Binding-site contacts:
Ligand atom N1 contacts residue PHE208 of chain 1.D at 3.7 Å.
Ligand atom C6 contacts residue ASP253 of chain 1.D at 4.0 Å.
Ligand atom C4 contacts residue PHE208 of chain 1.D at 3.9 Å (hydrophobic).
Ligand atom N9 contacts residue ALA109 of chain 1.D at 3.5 Å (h-bond).
Ligand atom N7 contacts residue THR250 of chain 1.D at 3.6 Å (h-bond).
Ligand atom C6 contacts residue VAL225 of chain 1.D at 3.9 Å (hydrophobic).
Ligand atom C6 contacts residue PHE208 of chain 1.D at 3.8 Å (hydrophobic).
Ligand atom N1 contacts residue VAL225 of chain 1.D at 3.6 Å.
Ligand atom C8 contacts residue THR250 of chain 1.D at 3.4 Å.
Ligand atom N3 contacts residue ASN226 of chain 1.D at 3.5 Å.
Ligand atom N3 contacts residue MET227 of chain 1.D at 3.8 Å.
Ligand atom N1 contacts residue ASP253 of chain 1.D at 4.0 Å.
Ligand atom C5 contacts residue ASP251 of chain 1.D at 3.7 Å.
Ligand atom C8 contacts residue CYS110 of chain 1.D at 3.4 Å (hydrophobic).
Ligand atom N3 contacts residue VAL225 of chain 1.D at 3.8 Å.
Ligand atom N7 contacts residue VAL267 of chain 1.D at 3.9 Å.
Ligand atom C2 contacts residue PHE208 of chain 1.D at 4.0 Å (hydrophobic).
Ligand atom N7 contacts residue CYS110 of chain 1.D at 3.3 Å.
Ligand atom N6 contacts residue ASP251 of chain 1.D at 2.9 Å (salt-bridge).
Ligand atom C4 contacts residue VAL225 of chain 1.D at 3.9 Å (hydrophobic).
Ligand atom C8 contacts residue ALA109 of chain 1.D at 3.8 Å (hydrophobic).
Ligand atom N6 contacts residue ASP253 of chain 1.D at 3.0 Å (salt-bridge).
Ligand atom N6 contacts residue VAL262 of chain 1.D at 3.8 Å.
Ligand atom C2 contacts residue ASN226 of chain 1.D at 3.8 Å.
Ligand atom C2 contacts residue VAL225 of chain 1.D at 3.8 Å (hydrophobic).
Ligand atom C4 contacts residue CYS110 of chain 1.D at 4.0 Å (hydrophobic).
Ligand atom N7 contacts residue ASP251 of chain 1.D at 2.6 Å (salt-bridge).
Ligand atom C5 contacts residue GLY111 of chain 1.D at 3.5 Å.
Ligand atom C2 contacts residue MET227 of chain 1.D at 3.8 Å (hydrophobic).
Ligand atom C6 contacts residue ASP251 of chain 1.D at 3.9 Å.
Ligand atom N6 contacts residue VAL225 of chain 1.D at 3.8 Å.
Ligand atom N9 contacts residue CYS110 of chain 1.D at 3.6 Å.
Ligand atom N7 contacts residue GLY111 of chain 1.D at 3.4 Å (h-bond).
Ligand atom N6 contacts residue GLY111 of chain 1.D at 3.6 Å.
Ligand atom C6 contacts residue GLY111 of chain 1.D at 3.7 Å.
Ligand atom C8 contacts residue ASP251 of chain 1.D at 3.4 Å.
Ligand atom C8 contacts residue GLY111 of chain 1.D at 4.0 Å.
Ligand atom C5 contacts residue PHE208 of chain 1.D at 3.8 Å (hydrophobic).
Ligand atom C8 contacts residue VAL267 of chain 1.D at 3.8 Å (hydrophobic).
Ligand atom C5 contacts residue CYS110 of chain 1.D at 3.8 Å (hydrophobic).

Sequence of chain 1.D:
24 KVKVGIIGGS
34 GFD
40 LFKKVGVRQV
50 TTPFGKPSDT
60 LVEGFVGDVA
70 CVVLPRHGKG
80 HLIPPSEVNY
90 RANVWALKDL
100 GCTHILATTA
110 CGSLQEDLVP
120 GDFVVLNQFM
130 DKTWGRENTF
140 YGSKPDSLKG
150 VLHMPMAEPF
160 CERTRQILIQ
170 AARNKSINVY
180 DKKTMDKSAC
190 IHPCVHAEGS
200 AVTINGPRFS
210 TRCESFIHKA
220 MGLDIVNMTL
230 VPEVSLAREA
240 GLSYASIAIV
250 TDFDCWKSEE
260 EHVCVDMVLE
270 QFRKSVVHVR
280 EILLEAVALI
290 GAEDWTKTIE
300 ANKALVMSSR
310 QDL

This protein binds this small molecule.
Small molecule (SMILES): Nc1ncnc2[nH]cnc12